A protein and the small-molecule ligand that binds it are described below.
Small molecule (SMILES): CC(=O)N[C@@H]1[C@@H](O)[C@H](O)[C@@H](CO)O[C@H]1O

Binding-site contacts:
Ligand atom C8 contacts residue HIS338 of chain 1.A at 3.5 Å.
Ligand atom O3 contacts residue GLN331 of chain 1.A at 4.1 Å.
Ligand atom C1 contacts residue GLN331 of chain 1.A at 4.3 Å.
Ligand atom C2 contacts residue GLN331 of chain 1.A at 4.0 Å.
Ligand atom O3 contacts residue PHE327 of chain 1.A at 4.5 Å.
Ligand atom C7 contacts residue GLY357 of chain 1.A at 4.1 Å.
Ligand atom O7 contacts residue GLU358 of chain 1.A at 2.8 Å (salt-bridge).
Ligand atom C8 contacts residue GLY357 of chain 1.A at 4.3 Å.
Ligand atom C7 contacts residue TRP333 of chain 1.A at 3.7 Å (hydrophobic).
Ligand atom N2 contacts residue GLN331 of chain 1.A at 3.1 Å (h-bond).
Ligand atom C8 contacts residue TRP333 of chain 1.A at 3.9 Å (hydrophobic).
Ligand atom C2 contacts residue TRP333 of chain 1.A at 4.1 Å (hydrophobic).
Ligand atom C3 contacts residue ASP326 of chain 1.A at 3.5 Å.
Ligand atom O3 contacts residue ASP326 of chain 1.A at 2.5 Å (salt-bridge).
Ligand atom C2 contacts residue LEU362 of chain 1.A at 4.1 Å (hydrophobic).
Ligand atom N2 contacts residue TRP333 of chain 1.A at 3.5 Å (h-bond).
Ligand atom C3 contacts residue TRP333 of chain 1.A at 3.9 Å (hydrophobic).
Ligand atom O4 contacts residue ASP326 of chain 1.A at 2.8 Å (salt-bridge).
Ligand atom C7 contacts residue GLU358 of chain 1.A at 3.6 Å.
Ligand atom C8 contacts residue GLY332 of chain 1.A at 3.8 Å.
Ligand atom O7 contacts residue LYS359 of chain 1.A at 4.5 Å.
Ligand atom O6 contacts residue GLU360 of chain 1.A at 4.0 Å.
Ligand atom C8 contacts residue GLU358 of chain 1.A at 3.8 Å.
Ligand atom C4 contacts residue ASP326 of chain 1.A at 3.7 Å.
Ligand atom O7 contacts residue GLY357 of chain 1.A at 3.2 Å.
Ligand atom O6 contacts residue LEU362 of chain 1.A at 4.0 Å.
Ligand atom C8 contacts residue GLN331 of chain 1.A at 3.8 Å.
Ligand atom O3 contacts residue LEU362 of chain 1.A at 3.9 Å.
Ligand atom C7 contacts residue GLN331 of chain 1.A at 4.0 Å.
Ligand atom O7 contacts residue TRP333 of chain 1.A at 3.9 Å.
Ligand atom O1 contacts residue GLU358 of chain 1.A at 4.5 Å.
Ligand atom C3 contacts residue LEU362 of chain 1.A at 4.3 Å (hydrophobic).
Ligand atom O7 contacts residue LEU362 of chain 1.A at 4.1 Å.
Ligand atom C4 contacts residue LEU362 of chain 1.A at 4.2 Å (hydrophobic).
Ligand atom C3 contacts residue GLN331 of chain 1.A at 3.9 Å.
Ligand atom O3 contacts residue TRP333 of chain 1.A at 2.8 Å (h-bond).

Sequence of chain 1.A:
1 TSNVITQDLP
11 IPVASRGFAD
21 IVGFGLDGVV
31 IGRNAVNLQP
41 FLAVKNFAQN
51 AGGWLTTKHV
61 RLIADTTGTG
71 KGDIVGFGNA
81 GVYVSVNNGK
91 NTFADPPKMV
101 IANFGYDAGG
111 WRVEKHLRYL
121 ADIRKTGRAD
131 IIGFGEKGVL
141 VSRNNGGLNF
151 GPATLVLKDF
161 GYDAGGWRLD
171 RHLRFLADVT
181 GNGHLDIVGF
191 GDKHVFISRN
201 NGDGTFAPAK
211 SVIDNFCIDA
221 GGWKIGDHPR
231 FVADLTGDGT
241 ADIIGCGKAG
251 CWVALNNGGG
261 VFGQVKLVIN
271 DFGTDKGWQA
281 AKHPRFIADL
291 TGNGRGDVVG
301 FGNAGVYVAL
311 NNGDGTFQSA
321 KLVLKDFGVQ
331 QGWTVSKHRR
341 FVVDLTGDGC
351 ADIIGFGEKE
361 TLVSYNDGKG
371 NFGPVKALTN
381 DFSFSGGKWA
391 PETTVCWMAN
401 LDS